This protein binds this small molecule.
Small molecule (SMILES): O=C(O)c1nc([C@@H]2CCCN2C(=O)Cc2ccc(Cl)cc2)[nH]c(=O)c1O

Binding-site contacts:
Ligand atom C1 contacts residue GLU61 of chain 1.A at 3.7 Å.
Ligand atom CL1 contacts residue MET21 of chain 1.A at 3.4 Å.
Ligand atom C11 contacts residue TYR24 of chain 1.A at 3.9 Å (hydrophobic).
Ligand atom O3 contacts residue LYS115 of chain 1.A at 3.8 Å.
Ligand atom C2 contacts residue GLU100 of chain 1.A at 3.9 Å.
Ligand atom O4 contacts residue TYR111 of chain 1.A at 2.9 Å (h-bond).
Ligand atom O2 contacts residue GLU100 of chain 1.A at 3.4 Å (salt-bridge).
Ligand atom C1 contacts residue MN1 of chain 1.C at 3.0 Å.
Ligand atom O3 contacts residue MN1 of chain 1.B at 2.2 Å.
Ligand atom C3 contacts residue LYS115 of chain 1.A at 4.0 Å.
Ligand atom C2 contacts residue GLU61 of chain 1.A at 4.0 Å.
Ligand atom O3 contacts residue GLU100 of chain 1.A at 3.0 Å (salt-bridge).
Ligand atom C2 contacts residue MN1 of chain 1.C at 3.2 Å.
Ligand atom C14 contacts residue TYR24 of chain 1.A at 3.9 Å (hydrophobic).
Ligand atom C15 contacts residue TYR24 of chain 1.A at 3.6 Å (hydrophobic).
Ligand atom C10 contacts residue TYR24 of chain 1.A at 3.9 Å (hydrophobic).
Ligand atom O2 contacts residue GLU61 of chain 1.A at 3.4 Å (salt-bridge).
Ligand atom O2 contacts residue MN1 of chain 1.C at 2.4 Å.
Ligand atom C2 contacts residue MN1 of chain 1.B at 3.3 Å.
Ligand atom O2 contacts residue HIS41 of chain 1.A at 3.1 Å (h-bond).
Ligand atom C9 contacts residue TYR24 of chain 1.A at 3.7 Å (hydrophobic).
Ligand atom CL1 contacts residue GLU26 of chain 1.A at 3.8 Å.
Ligand atom C4 contacts residue LYS115 of chain 1.A at 3.4 Å.
Ligand atom N1 contacts residue LYS115 of chain 1.A at 3.8 Å.
Ligand atom C3 contacts residue MN1 of chain 1.B at 3.8 Å.
Ligand atom O2 contacts residue ASP89 of chain 1.A at 3.2 Å (salt-bridge).
Ligand atom C13 contacts residue ALA20 of chain 1.A at 3.7 Å (hydrophobic).
Ligand atom CL1 contacts residue LYS34 of chain 1.A at 3.8 Å.
Ligand atom C8 contacts residue TYR24 of chain 1.A at 3.6 Å (hydrophobic).
Ligand atom C4 contacts residue MN1 of chain 1.B at 3.3 Å.
Ligand atom O2 contacts residue MN1 of chain 1.B at 2.2 Å.
Ligand atom O3 contacts residue ILE101 of chain 1.A at 3.1 Å (h-bond).
Ligand atom C4 contacts residue GLU100 of chain 1.A at 3.7 Å.
Ligand atom C4 contacts residue TYR111 of chain 1.A at 3.9 Å (hydrophobic).
Ligand atom C13 contacts residue ILE38 of chain 1.A at 3.5 Å (hydrophobic).
Ligand atom O4 contacts residue LYS115 of chain 1.A at 2.9 Å.
Ligand atom C14 contacts residue ALA20 of chain 1.A at 4.0 Å (hydrophobic).
Ligand atom O1 contacts residue MN1 of chain 1.C at 2.2 Å.
Ligand atom O3 contacts residue HIS41 of chain 1.A at 3.0 Å (h-bond).
Ligand atom O1 contacts residue GLU61 of chain 1.A at 2.9 Å (salt-bridge).

Sequence of chain 1.A:
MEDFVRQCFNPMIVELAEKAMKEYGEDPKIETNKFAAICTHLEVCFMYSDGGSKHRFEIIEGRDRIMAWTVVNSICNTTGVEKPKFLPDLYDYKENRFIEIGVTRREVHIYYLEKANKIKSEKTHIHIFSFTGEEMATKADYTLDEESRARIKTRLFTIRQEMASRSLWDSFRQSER